This protein binds this small molecule.
Small molecule (SMILES): O=c1cc[nH]c(=O)[nH]1

Sequence of chain 1.B:
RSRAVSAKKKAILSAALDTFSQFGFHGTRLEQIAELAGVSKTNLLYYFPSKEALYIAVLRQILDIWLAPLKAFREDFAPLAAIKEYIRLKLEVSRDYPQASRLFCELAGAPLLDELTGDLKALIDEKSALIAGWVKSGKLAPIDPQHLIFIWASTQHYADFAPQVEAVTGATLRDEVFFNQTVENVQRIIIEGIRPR

Sequence of chain 1.A:
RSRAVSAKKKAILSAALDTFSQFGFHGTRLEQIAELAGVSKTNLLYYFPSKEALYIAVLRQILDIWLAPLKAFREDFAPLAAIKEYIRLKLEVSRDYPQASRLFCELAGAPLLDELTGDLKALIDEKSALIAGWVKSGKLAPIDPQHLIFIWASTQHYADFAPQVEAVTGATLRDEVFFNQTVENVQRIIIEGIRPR

Binding-site contacts:
Ligand atom C2 contacts residue TRP77 of chain 1.A at 3.5 Å (hydrophobic).
Ligand atom C6 contacts residue TRP167 of chain 1.A at 3.4 Å (hydrophobic).
Ligand atom C6 contacts residue LEU78 of chain 1.A at 4.0 Å (hydrophobic).
Ligand atom C6 contacts residue LEU74 of chain 1.A at 3.7 Å (hydrophobic).
Ligand atom C2 contacts residue TRP167 of chain 1.A at 3.5 Å (hydrophobic).
Ligand atom C6 contacts residue GLN179 of chain 1.B at 4.0 Å.
Ligand atom C2 contacts residue GLN171 of chain 1.A at 3.3 Å.
Ligand atom C5 contacts residue TRP77 of chain 1.A at 3.6 Å (hydrophobic).
Ligand atom N3 contacts residue TRP167 of chain 1.A at 3.4 Å.
Ligand atom C5 contacts residue GLN171 of chain 1.A at 4.5 Å.
Ligand atom O4 contacts residue LYS101 of chain 1.A at 2.5 Å (salt-bridge).
Ligand atom N1 contacts residue TRP77 of chain 1.A at 3.8 Å.
Ligand atom C2 contacts residue GLN179 of chain 1.B at 3.6 Å.
Ligand atom O2 contacts residue PHE176 of chain 1.B at 3.8 Å.
Ligand atom C4 contacts residue TRP167 of chain 1.A at 3.4 Å (hydrophobic).
Ligand atom O2 contacts residue TRP77 of chain 1.A at 3.6 Å.
Ligand atom C5 contacts residue LEU78 of chain 1.A at 3.7 Å (hydrophobic).
Ligand atom O2 contacts residue TRP167 of chain 1.A at 3.7 Å.
Ligand atom O4 contacts residue GLN171 of chain 1.A at 3.1 Å (h-bond).
Ligand atom N1 contacts residue PHE115 of chain 1.A at 4.2 Å.
Ligand atom C5 contacts residue LEU74 of chain 1.A at 4.5 Å (hydrophobic).
Ligand atom N1 contacts residue TRP167 of chain 1.A at 3.5 Å.
Ligand atom O2 contacts residue GLN179 of chain 1.B at 3.0 Å (h-bond).
Ligand atom O2 contacts residue GLN171 of chain 1.A at 3.3 Å (h-bond).
Ligand atom C5 contacts residue TRP167 of chain 1.A at 3.3 Å (hydrophobic).
Ligand atom N1 contacts residue GLN179 of chain 1.B at 3.1 Å (h-bond).
Ligand atom C4 contacts residue GLN171 of chain 1.A at 3.2 Å.
Ligand atom O4 contacts residue TRP167 of chain 1.A at 3.3 Å.
Ligand atom C6 contacts residue TRP77 of chain 1.A at 3.8 Å (hydrophobic).
Ligand atom N3 contacts residue GLN171 of chain 1.A at 2.4 Å (h-bond).
Ligand atom C4 contacts residue LYS101 of chain 1.A at 3.4 Å.
Ligand atom N1 contacts residue LEU74 of chain 1.A at 4.1 Å.
Ligand atom C4 contacts residue TRP77 of chain 1.A at 3.3 Å (hydrophobic).
Ligand atom O2 contacts residue PHE115 of chain 1.A at 3.7 Å.
Ligand atom O4 contacts residue TRP77 of chain 1.A at 3.4 Å.
Ligand atom N3 contacts residue TRP77 of chain 1.A at 3.3 Å.
Ligand atom C6 contacts residue LEU134 of chain 1.A at 4.5 Å (hydrophobic).
Ligand atom C2 contacts residue PHE115 of chain 1.A at 4.3 Å (hydrophobic).
Ligand atom N3 contacts residue LYS101 of chain 1.A at 3.6 Å.